A protein and the small-molecule ligand that binds it are described below.
Small molecule (SMILES): Nc1ncnc2c1ncn2[C@@H]1O[C@H](CO[P](=O)(O)O[P](=O)(O)CP(=O)(O)O)[C@@H](O)[C@H]1O

Sequence of chain 1.A:
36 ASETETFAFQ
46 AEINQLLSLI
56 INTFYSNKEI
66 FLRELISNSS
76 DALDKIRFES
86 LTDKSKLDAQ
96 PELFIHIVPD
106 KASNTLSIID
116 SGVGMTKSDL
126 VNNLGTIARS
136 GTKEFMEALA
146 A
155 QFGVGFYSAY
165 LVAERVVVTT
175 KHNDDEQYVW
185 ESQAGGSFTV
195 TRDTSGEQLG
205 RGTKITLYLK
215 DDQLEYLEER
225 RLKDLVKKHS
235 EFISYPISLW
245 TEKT

Binding-site contacts:
Ligand atom C8 contacts residue ASN73 of chain 1.A at 3.7 Å.
Ligand atom PG contacts residue GLY159 of chain 1.A at 3.7 Å.
Ligand atom N1 contacts residue THR207 of chain 1.A at 3.5 Å (h-bond).
Ligand atom O5' contacts residue PHE160 of chain 1.A at 3.8 Å.
Ligand atom C2 contacts residue GLY119 of chain 1.A at 4.0 Å.
Ligand atom N6 contacts residue ASP115 of chain 1.A at 3.5 Å (salt-bridge).
Ligand atom N7 contacts residue ASN73 of chain 1.A at 3.3 Å.
Ligand atom PA contacts residue PHE160 of chain 1.A at 3.7 Å.
Ligand atom O3A contacts residue ARG134 of chain 1.A at 3.7 Å.
Ligand atom C6 contacts residue ASN73 of chain 1.A at 3.8 Å.
Ligand atom N6 contacts residue ASN73 of chain 1.A at 3.5 Å (h-bond).
Ligand atom O3G contacts residue ASN73 of chain 1.A at 3.1 Å (h-bond).
Ligand atom O2A contacts residue ASN73 of chain 1.A at 2.8 Å (h-bond).
Ligand atom C2 contacts residue THR207 of chain 1.A at 3.9 Å.
Ligand atom C2 contacts residue MET120 of chain 1.A at 3.6 Å (hydrophobic).
Ligand atom O2G contacts residue ARG134 of chain 1.A at 3.2 Å.
Ligand atom O1A contacts residue PHE160 of chain 1.A at 4.0 Å.
Ligand atom PA contacts residue ARG134 of chain 1.A at 4.1 Å.
Ligand atom N9 contacts residue MET120 of chain 1.A at 4.0 Å.
Ligand atom O2A contacts residue GLY159 of chain 1.A at 3.5 Å.
Ligand atom O4' contacts residue LEU129 of chain 1.A at 3.7 Å.
Ligand atom C4 contacts residue MET120 of chain 1.A at 3.5 Å (hydrophobic).
Ligand atom O3G contacts residue GLY159 of chain 1.A at 2.9 Å.
Ligand atom O2A contacts residue PHE160 of chain 1.A at 2.5 Å (h-bond).
Ligand atom O1A contacts residue ARG134 of chain 1.A at 3.3 Å.
Ligand atom N3 contacts residue MET120 of chain 1.A at 3.2 Å.
Ligand atom C4' contacts residue ASN128 of chain 1.A at 3.4 Å.
Ligand atom O2G contacts residue VAL158 of chain 1.A at 3.9 Å.
Ligand atom O2' contacts residue ASN128 of chain 1.A at 2.7 Å (h-bond).
Ligand atom N1 contacts residue ALA77 of chain 1.A at 3.6 Å.
Ligand atom N6 contacts residue SER74 of chain 1.A at 3.8 Å.
Ligand atom C6 contacts residue ALA77 of chain 1.A at 4.1 Å (hydrophobic).
Ligand atom O2B contacts residue ASN73 of chain 1.A at 2.8 Å (h-bond).
Ligand atom PA contacts residue ASN73 of chain 1.A at 4.0 Å.
Ligand atom O2G contacts residue GLY159 of chain 1.A at 3.7 Å.
Ligand atom C1' contacts residue MET120 of chain 1.A at 3.8 Å (hydrophobic).
Ligand atom C5' contacts residue ASN128 of chain 1.A at 3.1 Å.
Ligand atom O4' contacts residue ASN128 of chain 1.A at 3.7 Å.
Ligand atom C5 contacts residue ASN73 of chain 1.A at 4.0 Å.
Ligand atom O3G contacts residue PHE160 of chain 1.A at 3.9 Å.